Sequence of chain 1.D:
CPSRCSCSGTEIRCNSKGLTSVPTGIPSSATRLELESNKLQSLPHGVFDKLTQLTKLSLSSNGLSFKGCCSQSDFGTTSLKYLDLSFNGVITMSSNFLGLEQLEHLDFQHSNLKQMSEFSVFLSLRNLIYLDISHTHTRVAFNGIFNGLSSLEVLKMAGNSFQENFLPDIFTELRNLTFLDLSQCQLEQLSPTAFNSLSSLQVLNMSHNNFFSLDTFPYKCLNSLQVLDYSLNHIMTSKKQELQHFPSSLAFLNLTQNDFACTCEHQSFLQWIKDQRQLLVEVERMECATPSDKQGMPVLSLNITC

This small molecule binds to this protein.
Small molecule (SMILES): CC(=O)N[C@H]1[C@H](O[C@H]2[C@H](O)[C@@H](NC(C)=O)CO[C@@H]2CO)O[C@H](CO)[C@@H](O)[C@@H]1O

Binding-site contacts:
Ligand atom O7 contacts residue NAG2 of chain 1.Q at 3.1 Å (h-bond).
Ligand atom C3 contacts residue ASN205 of chain 1.D at 3.7 Å.
Ligand atom O7 contacts residue NAG1 of chain 1.Q at 3.9 Å.
Ligand atom C8 contacts residue LEU232 of chain 1.D at 3.6 Å (hydrophobic).
Ligand atom O6 contacts residue SER183 of chain 1.D at 2.7 Å (h-bond).
Ligand atom C5 contacts residue ASN205 of chain 1.D at 3.6 Å.
Ligand atom C1 contacts residue ASP229 of chain 1.D at 3.6 Å.
Ligand atom C5 contacts residue SER183 of chain 1.D at 4.1 Å.
Ligand atom C8 contacts residue ASP229 of chain 1.D at 3.8 Å.
Ligand atom C6 contacts residue NAG2 of chain 1.Q at 4.0 Å.
Ligand atom C4 contacts residue ASN205 of chain 1.D at 4.2 Å.
Ligand atom O4 contacts residue NAG1 of chain 1.Q at 3.6 Å.
Ligand atom N2 contacts residue ASN205 of chain 1.D at 2.8 Å (h-bond).
Ligand atom C1 contacts residue ASN205 of chain 1.D at 1.4 Å.
Ligand atom O5 contacts residue ASN205 of chain 1.D at 2.3 Å (h-bond).
Ligand atom C1 contacts residue SER183 of chain 1.D at 4.2 Å.
Ligand atom C7 contacts residue NAG1 of chain 1.Q at 4.0 Å.
Ligand atom C6 contacts residue GLN184 of chain 1.D at 3.6 Å.
Ligand atom C8 contacts residue NAG1 of chain 1.Q at 3.3 Å.
Ligand atom O5 contacts residue ASP181 of chain 1.D at 4.2 Å.
Ligand atom O3 contacts residue NAG1 of chain 1.Q at 3.0 Å (h-bond).
Ligand atom O6 contacts residue NAG2 of chain 1.Q at 3.9 Å.
Ligand atom C4 contacts residue NAG1 of chain 1.Q at 4.2 Å.
Ligand atom C8 contacts residue VAL227 of chain 1.D at 3.8 Å (hydrophobic).
Ligand atom C7 contacts residue ASN205 of chain 1.D at 3.4 Å.
Ligand atom C3 contacts residue NAG1 of chain 1.Q at 3.6 Å.
Ligand atom C6 contacts residue SER183 of chain 1.D at 3.7 Å.
Ligand atom C7 contacts residue ASP229 of chain 1.D at 3.8 Å.
Ligand atom C8 contacts residue NAG2 of chain 1.Q at 4.0 Å.
Ligand atom O5 contacts residue SER183 of chain 1.D at 3.3 Å (h-bond).
Ligand atom C1 contacts residue SER207 of chain 1.D at 4.1 Å.
Ligand atom C3 contacts residue ASP229 of chain 1.D at 3.9 Å.
Ligand atom C7 contacts residue NAG2 of chain 1.Q at 3.8 Å.
Ligand atom N2 contacts residue ASP229 of chain 1.D at 2.8 Å (salt-bridge).
Ligand atom N2 contacts residue NAG1 of chain 1.Q at 3.8 Å.
Ligand atom O6 contacts residue GLN184 of chain 1.D at 2.9 Å (h-bond).
Ligand atom O3 contacts residue NAG2 of chain 1.Q at 3.3 Å (h-bond).
Ligand atom C2 contacts residue ASN205 of chain 1.D at 2.4 Å.
Ligand atom C2 contacts residue ASP229 of chain 1.D at 3.6 Å.
Ligand atom O7 contacts residue ASN205 of chain 1.D at 3.7 Å.